Binding-site contacts:
Ligand atom C1 contacts residue ASN1158 of chain 1.C at 1.4 Å.
Ligand atom N2 contacts residue ASN1158 of chain 1.C at 2.9 Å (h-bond).
Ligand atom O5 contacts residue ASN1158 of chain 1.C at 2.4 Å (h-bond).
Ligand atom C2 contacts residue ASN1158 of chain 1.C at 2.5 Å.
Ligand atom C4 contacts residue ASN1158 of chain 1.C at 4.2 Å.
Ligand atom C7 contacts residue ASN1158 of chain 1.C at 3.1 Å.
Ligand atom C5 contacts residue ASN1158 of chain 1.C at 3.6 Å.
Ligand atom C3 contacts residue ASN1158 of chain 1.C at 3.8 Å.
Ligand atom C8 contacts residue ASN1158 of chain 1.C at 4.4 Å.
Ligand atom O7 contacts residue ASN1158 of chain 1.C at 3.0 Å (h-bond).

A small-molecule ligand and the protein it binds are described below.
Small molecule (SMILES): CC(=O)N[C@@H]1[C@@H](O)[C@H](O)[C@@H](CO)O[C@H]1O

Sequence of chain 1.C:
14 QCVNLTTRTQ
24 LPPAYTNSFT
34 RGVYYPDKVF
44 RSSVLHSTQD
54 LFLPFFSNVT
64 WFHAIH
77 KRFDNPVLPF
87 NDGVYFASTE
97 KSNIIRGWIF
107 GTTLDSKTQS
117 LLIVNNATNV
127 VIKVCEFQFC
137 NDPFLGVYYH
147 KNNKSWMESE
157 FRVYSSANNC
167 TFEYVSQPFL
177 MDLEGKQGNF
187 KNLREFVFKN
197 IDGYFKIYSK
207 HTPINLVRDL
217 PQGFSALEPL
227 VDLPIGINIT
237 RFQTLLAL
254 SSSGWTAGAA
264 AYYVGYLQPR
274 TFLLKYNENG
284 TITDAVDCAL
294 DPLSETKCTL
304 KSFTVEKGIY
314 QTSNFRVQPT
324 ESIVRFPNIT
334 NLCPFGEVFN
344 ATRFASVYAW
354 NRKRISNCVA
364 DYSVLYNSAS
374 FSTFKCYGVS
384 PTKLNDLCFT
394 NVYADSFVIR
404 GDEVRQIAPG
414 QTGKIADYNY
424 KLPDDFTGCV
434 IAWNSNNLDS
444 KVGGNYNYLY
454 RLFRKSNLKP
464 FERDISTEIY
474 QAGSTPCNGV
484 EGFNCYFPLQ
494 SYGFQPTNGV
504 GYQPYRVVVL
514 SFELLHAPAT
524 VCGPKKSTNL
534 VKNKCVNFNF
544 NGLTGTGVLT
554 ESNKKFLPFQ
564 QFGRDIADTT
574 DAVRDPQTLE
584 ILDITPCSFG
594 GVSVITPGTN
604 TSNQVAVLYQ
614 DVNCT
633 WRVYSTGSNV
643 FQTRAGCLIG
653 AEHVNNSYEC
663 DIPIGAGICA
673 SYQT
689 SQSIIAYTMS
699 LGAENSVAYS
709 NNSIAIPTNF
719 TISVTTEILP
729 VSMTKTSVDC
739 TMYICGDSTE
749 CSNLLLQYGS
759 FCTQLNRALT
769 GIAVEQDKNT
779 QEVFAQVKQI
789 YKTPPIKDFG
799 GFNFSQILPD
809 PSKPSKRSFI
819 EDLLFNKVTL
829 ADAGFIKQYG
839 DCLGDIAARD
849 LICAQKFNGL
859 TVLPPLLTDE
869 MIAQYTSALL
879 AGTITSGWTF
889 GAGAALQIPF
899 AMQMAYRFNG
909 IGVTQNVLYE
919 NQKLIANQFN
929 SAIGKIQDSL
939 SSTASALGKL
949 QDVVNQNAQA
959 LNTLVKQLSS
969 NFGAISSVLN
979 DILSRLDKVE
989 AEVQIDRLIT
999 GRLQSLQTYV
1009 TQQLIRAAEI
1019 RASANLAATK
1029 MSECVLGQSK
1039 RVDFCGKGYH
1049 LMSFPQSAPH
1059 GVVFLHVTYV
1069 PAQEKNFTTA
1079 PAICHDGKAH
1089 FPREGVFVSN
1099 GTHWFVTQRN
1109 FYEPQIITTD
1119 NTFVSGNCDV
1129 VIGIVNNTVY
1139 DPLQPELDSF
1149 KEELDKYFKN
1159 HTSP